Binding-site contacts:
Ligand atom S09 contacts residue LEU140 of chain 1.B at 3.8 Å.
Ligand atom C14 contacts residue LEU140 of chain 1.B at 3.9 Å (hydrophobic).
Ligand atom C07 contacts residue GLY111 of chain 1.B at 4.1 Å.
Ligand atom C10 contacts residue PRO87 of chain 1.B at 3.6 Å (hydrophobic).
Ligand atom C07 contacts residue GLY142 of chain 1.B at 4.0 Å.
Ligand atom C07 contacts residue GLY143 of chain 1.B at 4.1 Å.
Ligand atom C13 contacts residue TYR138 of chain 1.B at 3.3 Å (hydrophobic).
Ligand atom C05 contacts residue LEU140 of chain 1.B at 3.9 Å (hydrophobic).
Ligand atom C03 contacts residue GLY111 of chain 1.B at 3.9 Å.
Ligand atom C04 contacts residue GLU114 of chain 1.B at 3.7 Å.
Ligand atom O01 contacts residue PRO85 of chain 1.B at 4.0 Å.
Ligand atom C02 contacts residue GLY115 of chain 1.B at 3.5 Å.
Ligand atom C10 contacts residue THR86 of chain 1.B at 4.1 Å.
Ligand atom C15 contacts residue PRO85 of chain 1.B at 3.8 Å (hydrophobic).
Ligand atom O16 contacts residue ARG112 of chain 1.B at 3.3 Å (salt-bridge).
Ligand atom S11 contacts residue THR86 of chain 1.B at 3.8 Å.
Ligand atom C13 contacts residue GLY136 of chain 1.B at 3.7 Å.
Ligand atom C02 contacts residue GLY111 of chain 1.B at 4.1 Å.
Ligand atom C15 contacts residue GLY111 of chain 1.B at 3.7 Å.
Ligand atom O16 contacts residue ILE116 of chain 1.B at 3.5 Å (h-bond).
Ligand atom O01 contacts residue GLY115 of chain 1.B at 4.0 Å.
Ligand atom C13 contacts residue PRO87 of chain 1.B at 3.7 Å (hydrophobic).
Ligand atom S09 contacts residue PRO87 of chain 1.B at 3.7 Å.
Ligand atom C05 contacts residue TYR113 of chain 1.B at 3.6 Å (hydrophobic).
Ligand atom C12 contacts residue ILE135 of chain 1.B at 3.4 Å (hydrophobic).
Ligand atom C12 contacts residue SER134 of chain 1.B at 3.6 Å.
Ligand atom O16 contacts residue GLY115 of chain 1.B at 2.7 Å.
Ligand atom C08 contacts residue PRO85 of chain 1.B at 3.9 Å (hydrophobic).
Ligand atom C06 contacts residue GLY142 of chain 1.B at 4.0 Å.
Ligand atom C08 contacts residue GLY143 of chain 1.B at 3.5 Å.
Ligand atom O16 contacts residue GLU114 of chain 1.B at 3.9 Å.
Ligand atom C14 contacts residue TYR138 of chain 1.B at 3.4 Å (hydrophobic).
Ligand atom C04 contacts residue TYR113 of chain 1.B at 3.4 Å (hydrophobic).
Ligand atom S11 contacts residue ALA146 of chain 1.B at 4.0 Å.
Ligand atom C06 contacts residue LEU140 of chain 1.B at 3.5 Å (hydrophobic).
Ligand atom O16 contacts residue GLY111 of chain 1.B at 3.8 Å.
Ligand atom C14 contacts residue PRO87 of chain 1.B at 3.6 Å (hydrophobic).
Ligand atom C13 contacts residue SER134 of chain 1.B at 3.7 Å.
Ligand atom C08 contacts residue GLY142 of chain 1.B at 3.5 Å.
Ligand atom C06 contacts residue ASN141 of chain 1.B at 4.1 Å.

This protein binds this small molecule.
Small molecule (SMILES): O=C(O)c1cccc(CSc2cccs2)c1

Sequence of chain 1.B:
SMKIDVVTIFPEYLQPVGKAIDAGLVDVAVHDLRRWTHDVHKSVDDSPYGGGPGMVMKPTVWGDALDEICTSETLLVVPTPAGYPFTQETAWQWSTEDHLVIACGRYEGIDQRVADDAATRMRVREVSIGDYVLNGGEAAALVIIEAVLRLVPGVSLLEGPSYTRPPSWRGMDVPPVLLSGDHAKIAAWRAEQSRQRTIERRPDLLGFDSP